Sequence of chain 1.B:
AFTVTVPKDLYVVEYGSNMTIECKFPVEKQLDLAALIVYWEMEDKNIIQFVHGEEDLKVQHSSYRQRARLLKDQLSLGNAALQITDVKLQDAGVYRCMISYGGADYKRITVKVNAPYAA

This small molecule binds to this protein.
Small molecule (SMILES): Cc1c(NC(=O)c2ccc(CNCCO)cn2)cccc1-c1cccc(NC(=O)c2ccc(CNCCO)cn2)c1C

Binding-site contacts:
Ligand atom C2 contacts residue SER101 of chain 1.A at 3.5 Å.
Ligand atom C30 contacts residue ILE100 of chain 1.B at 3.5 Å (hydrophobic).
Ligand atom C10 contacts residue TYR40 of chain 1.A at 3.5 Å (hydrophobic).
Ligand atom C7 contacts residue TYR40 of chain 1.A at 3.5 Å (hydrophobic).
Ligand atom C2 contacts residue MET99 of chain 1.A at 3.4 Å (hydrophobic).
Ligand atom O1 contacts residue LYS108 of chain 1.B at 3.0 Å (salt-bridge).
Ligand atom C11 contacts residue TYR40 of chain 1.A at 3.5 Å (hydrophobic).
Ligand atom C20 contacts residue TYR40 of chain 1.B at 3.5 Å (hydrophobic).
Ligand atom O contacts residue TYR40 of chain 1.A at 3.4 Å.
Ligand atom O contacts residue ALA105 of chain 1.B at 3.5 Å (h-bond).
Ligand atom N4 contacts residue TYR40 of chain 1.B at 3.5 Å.
Ligand atom C29 contacts residue MET99 of chain 1.B at 3.5 Å (hydrophobic).
Ligand atom C27 contacts residue ASP106 of chain 1.A at 3.5 Å.
Ligand atom C13 contacts residue ASP106 of chain 1.B at 3.5 Å.
Ligand atom C28 contacts residue ASP106 of chain 1.A at 3.5 Å.
Ligand atom C19 contacts residue ALA105 of chain 1.A at 3.5 Å (hydrophobic).
Ligand atom C3 contacts residue MET99 of chain 1.A at 3.6 Å (hydrophobic).
Ligand atom C24 contacts residue TYR40 of chain 1.B at 3.5 Å (hydrophobic).
Ligand atom C23 contacts residue TYR40 of chain 1.B at 3.3 Å (hydrophobic).
Ligand atom C9 contacts residue TYR40 of chain 1.A at 3.6 Å (hydrophobic).
Ligand atom C22 contacts residue TYR40 of chain 1.B at 3.3 Å (hydrophobic).
Ligand atom C15 contacts residue ASP106 of chain 1.B at 3.5 Å.
Ligand atom C4 contacts residue ALA105 of chain 1.B at 3.5 Å (hydrophobic).
Ligand atom N1 contacts residue TYR40 of chain 1.A at 3.4 Å.
Ligand atom O2 contacts residue TYR40 of chain 1.B at 3.4 Å.
Ligand atom C14 contacts residue ASP106 of chain 1.B at 3.6 Å.
Ligand atom C30 contacts residue MET99 of chain 1.B at 3.4 Å (hydrophobic).
Ligand atom O3 contacts residue ASP106 of chain 1.A at 2.6 Å (salt-bridge).
Ligand atom N2 contacts residue ASP106 of chain 1.B at 3.1 Å (salt-bridge).
Ligand atom C24 contacts residue ASP106 of chain 1.A at 3.5 Å.
Ligand atom C8 contacts residue TYR40 of chain 1.A at 3.4 Å (hydrophobic).
Ligand atom C2 contacts residue ILE100 of chain 1.A at 3.5 Å (hydrophobic).
Ligand atom C21 contacts residue TYR40 of chain 1.B at 3.4 Å (hydrophobic).
Ligand atom C18 contacts residue ASP106 of chain 1.A at 3.6 Å.
Ligand atom N5 contacts residue ASP106 of chain 1.A at 3.0 Å (salt-bridge).
Ligand atom C12 contacts residue TYR40 of chain 1.A at 3.6 Å (hydrophobic).
Ligand atom C11 contacts residue ASP106 of chain 1.B at 3.3 Å.
Ligand atom O1 contacts residue ASP106 of chain 1.B at 2.8 Å (salt-bridge).
Ligand atom C25 contacts residue ASP106 of chain 1.A at 3.1 Å.
Ligand atom C12 contacts residue ASP106 of chain 1.B at 3.1 Å.

Sequence of chain 1.A:
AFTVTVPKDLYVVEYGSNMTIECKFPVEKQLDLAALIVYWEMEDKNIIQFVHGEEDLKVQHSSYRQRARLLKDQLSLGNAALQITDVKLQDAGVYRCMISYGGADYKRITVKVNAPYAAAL